Sequence of chain 1.B:
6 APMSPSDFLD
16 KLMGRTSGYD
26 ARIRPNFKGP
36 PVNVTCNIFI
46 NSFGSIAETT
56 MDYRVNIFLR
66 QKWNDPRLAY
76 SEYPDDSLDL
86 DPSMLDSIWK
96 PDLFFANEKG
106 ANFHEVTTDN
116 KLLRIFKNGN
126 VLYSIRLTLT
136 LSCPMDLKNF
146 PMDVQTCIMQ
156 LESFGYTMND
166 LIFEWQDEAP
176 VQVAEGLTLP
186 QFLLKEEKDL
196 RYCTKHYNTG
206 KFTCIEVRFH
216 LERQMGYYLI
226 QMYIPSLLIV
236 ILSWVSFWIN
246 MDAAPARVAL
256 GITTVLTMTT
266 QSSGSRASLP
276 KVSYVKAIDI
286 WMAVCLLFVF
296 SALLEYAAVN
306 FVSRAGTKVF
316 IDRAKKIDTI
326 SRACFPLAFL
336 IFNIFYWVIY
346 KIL

A small-molecule ligand and the protein it binds are described below.
Small molecule (SMILES): NCC(=O)O

Binding-site contacts:
Ligand atom C contacts residue LEU117 of chain 1.C at 4.3 Å (hydrophobic).
Ligand atom N contacts residue PHE63 of chain 1.C at 4.0 Å.
Ligand atom OXT contacts residue PHE63 of chain 1.C at 4.0 Å.
Ligand atom N contacts residue SER158 of chain 1.B at 4.5 Å.
Ligand atom C contacts residue SER129 of chain 1.C at 3.6 Å.
Ligand atom O contacts residue THR204 of chain 1.B at 4.3 Å.
Ligand atom O contacts residue SER129 of chain 1.C at 2.5 Å (h-bond).
Ligand atom CA contacts residue PHE207 of chain 1.B at 4.2 Å (hydrophobic).
Ligand atom N contacts residue PHE159 of chain 1.B at 3.0 Å (h-bond).
Ligand atom C contacts residue PHE159 of chain 1.B at 4.3 Å (hydrophobic).
Ligand atom OXT contacts residue THR204 of chain 1.B at 2.5 Å (h-bond).
Ligand atom OXT contacts residue PHE207 of chain 1.B at 4.3 Å.
Ligand atom O contacts residue PHE63 of chain 1.C at 3.4 Å.
Ligand atom CA contacts residue LEU117 of chain 1.C at 3.7 Å (hydrophobic).
Ligand atom N contacts residue TYR202 of chain 1.B at 3.9 Å.
Ligand atom CA contacts residue SER129 of chain 1.C at 4.3 Å.
Ligand atom N contacts residue PHE207 of chain 1.B at 4.2 Å.
Ligand atom CA contacts residue THR204 of chain 1.B at 4.2 Å.
Ligand atom C contacts residue PHE63 of chain 1.C at 3.8 Å (hydrophobic).
Ligand atom OXT contacts residue SER129 of chain 1.C at 4.4 Å.
Ligand atom O contacts residue PHE159 of chain 1.B at 3.9 Å.
Ligand atom OXT contacts residue ARG65 of chain 1.C at 2.9 Å (salt-bridge).
Ligand atom CA contacts residue PHE159 of chain 1.B at 3.0 Å (hydrophobic).
Ligand atom C contacts residue THR204 of chain 1.B at 3.5 Å.
Ligand atom O contacts residue ARG65 of chain 1.C at 3.1 Å (salt-bridge).
Ligand atom OXT contacts residue TYR202 of chain 1.B at 3.8 Å.
Ligand atom C contacts residue ARG65 of chain 1.C at 3.7 Å.

Sequence of chain 1.C:
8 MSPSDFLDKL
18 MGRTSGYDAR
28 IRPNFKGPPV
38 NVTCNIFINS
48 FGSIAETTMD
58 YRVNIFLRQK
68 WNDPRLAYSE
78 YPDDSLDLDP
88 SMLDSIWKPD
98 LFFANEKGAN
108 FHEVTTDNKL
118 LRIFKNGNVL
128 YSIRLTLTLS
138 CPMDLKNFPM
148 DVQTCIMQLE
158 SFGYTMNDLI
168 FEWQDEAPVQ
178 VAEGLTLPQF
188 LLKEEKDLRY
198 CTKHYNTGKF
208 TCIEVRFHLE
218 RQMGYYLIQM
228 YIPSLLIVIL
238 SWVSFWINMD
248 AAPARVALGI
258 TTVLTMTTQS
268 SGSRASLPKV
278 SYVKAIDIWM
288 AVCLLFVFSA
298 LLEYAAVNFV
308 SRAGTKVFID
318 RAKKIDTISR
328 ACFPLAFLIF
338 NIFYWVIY